Sequence of chain 1.A:
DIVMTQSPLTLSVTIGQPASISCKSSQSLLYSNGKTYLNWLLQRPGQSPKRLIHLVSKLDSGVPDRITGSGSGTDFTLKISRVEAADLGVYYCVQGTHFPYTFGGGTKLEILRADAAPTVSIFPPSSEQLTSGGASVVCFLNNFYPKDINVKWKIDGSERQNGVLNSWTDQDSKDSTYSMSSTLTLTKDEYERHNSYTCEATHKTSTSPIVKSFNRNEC

Binding-site contacts:
Ligand atom O6 contacts residue TYR101 of chain 1.A at 4.4 Å.
Ligand atom C4 contacts residue TYR101 of chain 1.A at 4.1 Å (hydrophobic).
Ligand atom C6 contacts residue GLY96 of chain 1.A at 4.1 Å.
Ligand atom O5 contacts residue PHE103 of chain 1.A at 3.1 Å.
Ligand atom C13 contacts residue TYR101 of chain 1.A at 3.5 Å (hydrophobic).
Ligand atom O1 contacts residue GLY96 of chain 1.A at 3.5 Å.
Ligand atom O5 contacts residue VAL94 of chain 1.A at 4.1 Å.
Ligand atom C12 contacts residue TYR101 of chain 1.A at 3.4 Å (hydrophobic).
Ligand atom C13 contacts residue PHE99 of chain 1.A at 4.4 Å (hydrophobic).
Ligand atom C9 contacts residue TYR101 of chain 1.A at 3.9 Å (hydrophobic).
Ligand atom C1D contacts residue PHE99 of chain 1.A at 3.6 Å (hydrophobic).
Ligand atom C1 contacts residue TYR101 of chain 1.A at 3.5 Å (hydrophobic).
Ligand atom O8 contacts residue TYR101 of chain 1.A at 2.6 Å (h-bond).
Ligand atom C5 contacts residue VAL94 of chain 1.A at 3.6 Å (hydrophobic).
Ligand atom C12 contacts residue GLY96 of chain 1.A at 3.5 Å.
Ligand atom C1 contacts residue GLY96 of chain 1.A at 4.2 Å.
Ligand atom C10 contacts residue TYR37 of chain 1.A at 3.8 Å (hydrophobic).
Ligand atom P1 contacts residue ASN39 of chain 1.A at 4.3 Å.
Ligand atom C9 contacts residue GLY96 of chain 1.A at 3.6 Å.
Ligand atom C6 contacts residue ASN39 of chain 1.A at 3.9 Å.
Ligand atom C1D contacts residue GLY96 of chain 1.A at 3.4 Å.
Ligand atom N1 contacts residue PHE103 of chain 1.A at 4.1 Å.
Ligand atom C5 contacts residue TYR101 of chain 1.A at 4.2 Å (hydrophobic).
Ligand atom C1D contacts residue TYR101 of chain 1.A at 2.5 Å (hydrophobic).
Ligand atom C6 contacts residue TYR101 of chain 1.A at 3.9 Å (hydrophobic).
Ligand atom C3 contacts residue TYR101 of chain 1.A at 3.7 Å (hydrophobic).
Ligand atom N2 contacts residue TYR101 of chain 1.A at 3.9 Å.
Ligand atom C2 contacts residue TYR101 of chain 1.A at 3.4 Å (hydrophobic).
Ligand atom O3 contacts residue ASN39 of chain 1.A at 3.0 Å (h-bond).
Ligand atom C6 contacts residue VAL94 of chain 1.A at 4.2 Å (hydrophobic).
Ligand atom C11 contacts residue GLY96 of chain 1.A at 3.6 Å.
Ligand atom O1 contacts residue TYR101 of chain 1.A at 3.8 Å.
Ligand atom C10 contacts residue GLY96 of chain 1.A at 3.5 Å.
Ligand atom C8 contacts residue TYR37 of chain 1.A at 3.8 Å (hydrophobic).
Ligand atom N2 contacts residue GLY96 of chain 1.A at 2.8 Å (h-bond).
Ligand atom C11 contacts residue TYR101 of chain 1.A at 4.2 Å (hydrophobic).
Ligand atom C1D contacts residue HIS98 of chain 1.A at 4.1 Å.
Ligand atom P1 contacts residue GLY96 of chain 1.A at 4.4 Å.
Ligand atom C6 contacts residue GLN95 of chain 1.A at 4.2 Å.
Ligand atom C8 contacts residue GLY96 of chain 1.A at 3.9 Å.

A protein and the small-molecule ligand that binds it are described below.
Small molecule (SMILES): C[C@H](NC(=O)CCC[P](=O)(O)Oc1ccc([N+](=O)[O-])cc1)C(=O)O